Binding-site contacts:
Ligand atom C13 contacts residue PRO13 of chain 1.A at 4.5 Å (hydrophobic).
Ligand atom N6 contacts residue TYR6 of chain 1.C at 3.3 Å (h-bond).
Ligand atom C4 contacts residue SER204 of chain 1.A at 3.5 Å.
Ligand atom C7 contacts residue SER14 of chain 1.A at 4.0 Å.
Ligand atom C4 contacts residue SER16 of chain 1.A at 3.7 Å.
Ligand atom N9 contacts residue SER14 of chain 1.A at 3.2 Å.
Ligand atom C13 contacts residue SER14 of chain 1.A at 4.1 Å.
Ligand atom C5 contacts residue ALA205 of chain 1.A at 4.2 Å (hydrophobic).
Ligand atom C10 contacts residue SER14 of chain 1.A at 4.1 Å.
Ligand atom S1 contacts residue ASN203 of chain 1.A at 3.7 Å.
Ligand atom C11 contacts residue TYR6 of chain 1.C at 3.4 Å (hydrophobic).
Ligand atom C7 contacts residue TYR6 of chain 1.C at 3.9 Å (hydrophobic).
Ligand atom O14 contacts residue PRO13 of chain 1.A at 4.5 Å.
Ligand atom C13 contacts residue TYR6 of chain 1.C at 4.3 Å (hydrophobic).
Ligand atom C4 contacts residue ASN203 of chain 1.A at 3.7 Å.
Ligand atom C5 contacts residue SER14 of chain 1.A at 4.4 Å.
Ligand atom S1 contacts residue SER14 of chain 1.A at 4.0 Å.
Ligand atom C11 contacts residue SER14 of chain 1.A at 3.8 Å.
Ligand atom C5 contacts residue SER16 of chain 1.A at 3.6 Å.
Ligand atom S1 contacts residue SER16 of chain 1.A at 3.9 Å.
Ligand atom O8 contacts residue TYR69 of chain 1.A at 4.1 Å.
Ligand atom O2 contacts residue ASN203 of chain 1.A at 3.0 Å (h-bond).
Ligand atom O14 contacts residue GLU233 of chain 1.A at 3.2 Å (salt-bridge).
Ligand atom C12 contacts residue SER14 of chain 1.A at 4.0 Å.
Ligand atom C5 contacts residue LYS71 of chain 1.A at 3.8 Å.
Ligand atom C12 contacts residue GLU233 of chain 1.A at 3.2 Å.
Ligand atom C13 contacts residue 5PG4 of chain 1.C at 4.3 Å.
Ligand atom O3 contacts residue ASN203 of chain 1.A at 4.4 Å.
Ligand atom O14 contacts residue SER14 of chain 1.A at 3.6 Å.
Ligand atom C4 contacts residue ALA205 of chain 1.A at 3.1 Å (hydrophobic).
Ligand atom O2 contacts residue SER16 of chain 1.A at 3.2 Å (h-bond).
Ligand atom N6 contacts residue SER16 of chain 1.A at 3.9 Å.
Ligand atom O8 contacts residue TYR6 of chain 1.C at 3.8 Å.
Ligand atom O2 contacts residue GLY15 of chain 1.A at 4.0 Å.
Ligand atom C5 contacts residue TYR6 of chain 1.C at 3.4 Å (hydrophobic).
Ligand atom N6 contacts residue SER14 of chain 1.A at 3.3 Å (h-bond).
Ligand atom O2 contacts residue SER14 of chain 1.A at 3.5 Å (h-bond).
Ligand atom N9 contacts residue TYR6 of chain 1.C at 4.4 Å.

The protein below binds the small molecule below.
Small molecule (SMILES): O=C(N1CCOCC1)N1CCS1(=O)=O

Sequence of chain 1.A:
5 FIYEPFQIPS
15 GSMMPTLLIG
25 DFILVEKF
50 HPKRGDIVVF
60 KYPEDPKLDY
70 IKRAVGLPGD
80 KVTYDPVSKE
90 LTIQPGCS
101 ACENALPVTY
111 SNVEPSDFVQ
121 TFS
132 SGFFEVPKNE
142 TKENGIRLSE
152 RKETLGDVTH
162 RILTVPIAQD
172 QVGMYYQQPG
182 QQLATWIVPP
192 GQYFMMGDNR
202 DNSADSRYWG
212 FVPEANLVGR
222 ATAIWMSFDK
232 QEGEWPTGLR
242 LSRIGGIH

Sequence of chain 1.C:
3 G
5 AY